This small molecule binds to this protein.
Small molecule (SMILES): CC(=O)N[C@@H]1[C@@H](O)[C@H](O)[C@@H](CO)O[C@H]1O

Sequence of chain 1.B:
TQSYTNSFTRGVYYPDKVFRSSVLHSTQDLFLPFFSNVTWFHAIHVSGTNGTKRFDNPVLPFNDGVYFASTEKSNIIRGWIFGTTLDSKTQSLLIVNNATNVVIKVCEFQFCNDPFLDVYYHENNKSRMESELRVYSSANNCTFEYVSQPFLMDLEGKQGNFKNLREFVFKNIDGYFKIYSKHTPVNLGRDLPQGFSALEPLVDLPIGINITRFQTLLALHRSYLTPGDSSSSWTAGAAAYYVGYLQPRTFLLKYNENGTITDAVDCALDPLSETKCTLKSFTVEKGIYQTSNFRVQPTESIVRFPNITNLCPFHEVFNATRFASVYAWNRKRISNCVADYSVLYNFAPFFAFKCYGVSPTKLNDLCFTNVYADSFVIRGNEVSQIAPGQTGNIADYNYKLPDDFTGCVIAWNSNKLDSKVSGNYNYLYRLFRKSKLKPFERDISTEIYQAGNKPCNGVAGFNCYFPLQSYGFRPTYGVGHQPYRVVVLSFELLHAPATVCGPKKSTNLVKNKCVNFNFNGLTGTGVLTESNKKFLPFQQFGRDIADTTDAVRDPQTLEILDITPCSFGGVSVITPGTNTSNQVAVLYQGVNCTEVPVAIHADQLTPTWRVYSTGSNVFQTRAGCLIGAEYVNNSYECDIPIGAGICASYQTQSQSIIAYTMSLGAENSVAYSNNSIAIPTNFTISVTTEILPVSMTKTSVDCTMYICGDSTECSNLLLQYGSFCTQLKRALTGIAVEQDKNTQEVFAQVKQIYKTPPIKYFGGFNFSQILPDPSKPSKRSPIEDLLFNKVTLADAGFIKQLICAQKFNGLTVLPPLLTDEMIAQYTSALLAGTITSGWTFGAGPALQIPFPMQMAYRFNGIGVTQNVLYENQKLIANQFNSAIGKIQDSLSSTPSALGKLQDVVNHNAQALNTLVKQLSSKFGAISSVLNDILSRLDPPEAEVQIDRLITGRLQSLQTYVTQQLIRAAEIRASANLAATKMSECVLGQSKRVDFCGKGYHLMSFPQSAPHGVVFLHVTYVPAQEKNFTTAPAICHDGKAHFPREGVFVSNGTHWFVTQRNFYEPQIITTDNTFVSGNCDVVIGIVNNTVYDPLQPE

Binding-site contacts:
Ligand atom C8 contacts residue ASN1131 of chain 1.B at 3.6 Å.
Ligand atom N2 contacts residue ASN1131 of chain 1.B at 3.3 Å (h-bond).
Ligand atom O5 contacts residue ASN1131 of chain 1.B at 4.3 Å.
Ligand atom C1 contacts residue ASN1131 of chain 1.B at 3.2 Å.
Ligand atom C7 contacts residue ASN1131 of chain 1.B at 3.0 Å.
Ligand atom O7 contacts residue ASN1131 of chain 1.B at 3.1 Å (h-bond).
Ligand atom C2 contacts residue ASN1131 of chain 1.B at 3.5 Å.